Binding-site contacts:
Ligand atom C27 contacts residue PHE180 of chain 18.A at 3.2 Å (hydrophobic).
Ligand atom C03 contacts residue ASN211 of chain 18.A at 3.1 Å.
Ligand atom C01 contacts residue TYR192 of chain 18.A at 2.9 Å (hydrophobic).
Ligand atom N24 contacts residue PHE180 of chain 18.A at 3.6 Å.
Ligand atom C09 contacts residue LEU101 of chain 18.A at 3.8 Å (hydrophobic).
Ligand atom C18 contacts residue LEU182 of chain 18.A at 3.2 Å (hydrophobic).
Ligand atom C17 contacts residue ILE99 of chain 18.A at 3.8 Å (hydrophobic).
Ligand atom C04 contacts residue MET213 of chain 18.A at 3.9 Å (hydrophobic).
Ligand atom C15 contacts residue ILE123 of chain 18.A at 3.6 Å (hydrophobic).
Ligand atom O23 contacts residue LEU216 of chain 18.A at 3.7 Å.
Ligand atom C19 contacts residue LEU182 of chain 18.A at 3.6 Å (hydrophobic).
Ligand atom C22 contacts residue ILE99 of chain 18.A at 3.9 Å (hydrophobic).
Ligand atom C18 contacts residue TYR145 of chain 18.A at 3.8 Å (hydrophobic).
Ligand atom N24 contacts residue LEU216 of chain 18.A at 3.5 Å.
Ligand atom C28 contacts residue TYR145 of chain 18.A at 3.3 Å (hydrophobic).
Ligand atom C04 contacts residue ASN211 of chain 18.A at 3.4 Å.
Ligand atom C15 contacts residue LEU182 of chain 18.A at 3.7 Å (hydrophobic).
Ligand atom O26 contacts residue TYR145 of chain 18.A at 3.2 Å.
Ligand atom N07 contacts residue LEU101 of chain 18.A at 3.7 Å.
Ligand atom C28 contacts residue ALA167 of chain 18.A at 3.1 Å (hydrophobic).
Ligand atom C25 contacts residue PHE180 of chain 18.A at 3.5 Å (hydrophobic).
Ligand atom C05 contacts residue LEU101 of chain 18.A at 3.9 Å (hydrophobic).
Ligand atom C17 contacts residue LEU182 of chain 18.A at 3.7 Å (hydrophobic).
Ligand atom N08 contacts residue LEU101 of chain 18.A at 3.8 Å.
Ligand atom C09 contacts residue TYR191 of chain 18.A at 3.6 Å (hydrophobic).
Ligand atom O26 contacts residue PHE180 of chain 18.A at 3.7 Å.
Ligand atom C19 contacts residue TYR145 of chain 18.A at 3.2 Å (hydrophobic).
Ligand atom C18 contacts residue ILE99 of chain 18.A at 3.8 Å (hydrophobic).
Ligand atom O16 contacts residue ILE99 of chain 18.A at 3.6 Å.
Ligand atom N06 contacts residue LEU101 of chain 18.A at 3.2 Å.
Ligand atom C01 contacts residue THR207 of chain 18.A at 2.9 Å.
Ligand atom C28 contacts residue TYR143 of chain 18.A at 3.4 Å (hydrophobic).
Ligand atom C10 contacts residue TYR191 of chain 18.A at 3.7 Å (hydrophobic).
Ligand atom C13 contacts residue MET213 of chain 18.A at 3.4 Å (hydrophobic).
Ligand atom C21 contacts residue ILE123 of chain 18.A at 3.8 Å (hydrophobic).
Ligand atom C22 contacts residue ILE123 of chain 18.A at 3.6 Å (hydrophobic).
Ligand atom C14 contacts residue SER121 of chain 18.A at 3.5 Å.
Ligand atom C14 contacts residue HIS237 of chain 18.A at 3.5 Å.
Ligand atom C12 contacts residue ILE99 of chain 18.A at 3.7 Å (hydrophobic).
Ligand atom C28 contacts residue MET144 of chain 18.A at 3.8 Å (hydrophobic).

A small-molecule ligand and the protein it binds are described below.
Small molecule (SMILES): CCOc1noc2cc(OCCC3CCN(c4ccc(C)nn4)CC3)ccc12

Sequence of chain 18.A:
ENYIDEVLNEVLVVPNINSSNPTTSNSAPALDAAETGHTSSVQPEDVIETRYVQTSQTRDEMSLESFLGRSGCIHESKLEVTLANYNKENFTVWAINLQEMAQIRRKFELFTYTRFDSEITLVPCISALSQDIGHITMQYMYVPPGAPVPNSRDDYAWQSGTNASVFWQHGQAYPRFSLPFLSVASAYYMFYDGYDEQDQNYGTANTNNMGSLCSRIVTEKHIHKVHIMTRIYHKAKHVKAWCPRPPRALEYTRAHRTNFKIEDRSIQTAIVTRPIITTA